This protein binds this small molecule.
Small molecule (SMILES): CC(=O)N[C@@H]1[C@@H](O)[C@H](O)[C@@H](CO)O[C@H]1O

Binding-site contacts:
Ligand atom N2 contacts residue SER587 of chain 1.B at 4.3 Å.
Ligand atom C1 contacts residue ASN618 of chain 1.B at 1.5 Å.
Ligand atom O5 contacts residue VAL589 of chain 1.B at 3.8 Å.
Ligand atom O5 contacts residue ASN618 of chain 1.B at 2.4 Å (h-bond).
Ligand atom N2 contacts residue LYS586 of chain 1.B at 3.9 Å.
Ligand atom N2 contacts residue ASN618 of chain 1.B at 2.8 Å (h-bond).
Ligand atom C3 contacts residue ASN618 of chain 1.B at 3.8 Å.
Ligand atom O6 contacts residue VAL589 of chain 1.B at 3.4 Å.
Ligand atom C7 contacts residue ASN618 of chain 1.B at 3.6 Å.
Ligand atom O7 contacts residue THR562 of chain 1.B at 4.2 Å.
Ligand atom O7 contacts residue SER587 of chain 1.B at 3.3 Å.
Ligand atom O7 contacts residue ASN618 of chain 1.B at 4.1 Å.
Ligand atom O7 contacts residue LYS586 of chain 1.B at 3.6 Å (salt-bridge).
Ligand atom O5 contacts residue SER587 of chain 1.B at 4.1 Å.
Ligand atom C6 contacts residue VAL589 of chain 1.B at 4.1 Å (hydrophobic).
Ligand atom C7 contacts residue LYS586 of chain 1.B at 3.3 Å.
Ligand atom C4 contacts residue ASN618 of chain 1.B at 4.2 Å.
Ligand atom C2 contacts residue ASN618 of chain 1.B at 2.5 Å.
Ligand atom C2 contacts residue SER587 of chain 1.B at 4.3 Å.
Ligand atom C8 contacts residue LYS586 of chain 1.B at 3.3 Å.
Ligand atom C1 contacts residue SER587 of chain 1.B at 4.0 Å.
Ligand atom C7 contacts residue SER587 of chain 1.B at 3.8 Å.
Ligand atom C5 contacts residue ASN618 of chain 1.B at 3.7 Å.

Sequence of chain 1.B:
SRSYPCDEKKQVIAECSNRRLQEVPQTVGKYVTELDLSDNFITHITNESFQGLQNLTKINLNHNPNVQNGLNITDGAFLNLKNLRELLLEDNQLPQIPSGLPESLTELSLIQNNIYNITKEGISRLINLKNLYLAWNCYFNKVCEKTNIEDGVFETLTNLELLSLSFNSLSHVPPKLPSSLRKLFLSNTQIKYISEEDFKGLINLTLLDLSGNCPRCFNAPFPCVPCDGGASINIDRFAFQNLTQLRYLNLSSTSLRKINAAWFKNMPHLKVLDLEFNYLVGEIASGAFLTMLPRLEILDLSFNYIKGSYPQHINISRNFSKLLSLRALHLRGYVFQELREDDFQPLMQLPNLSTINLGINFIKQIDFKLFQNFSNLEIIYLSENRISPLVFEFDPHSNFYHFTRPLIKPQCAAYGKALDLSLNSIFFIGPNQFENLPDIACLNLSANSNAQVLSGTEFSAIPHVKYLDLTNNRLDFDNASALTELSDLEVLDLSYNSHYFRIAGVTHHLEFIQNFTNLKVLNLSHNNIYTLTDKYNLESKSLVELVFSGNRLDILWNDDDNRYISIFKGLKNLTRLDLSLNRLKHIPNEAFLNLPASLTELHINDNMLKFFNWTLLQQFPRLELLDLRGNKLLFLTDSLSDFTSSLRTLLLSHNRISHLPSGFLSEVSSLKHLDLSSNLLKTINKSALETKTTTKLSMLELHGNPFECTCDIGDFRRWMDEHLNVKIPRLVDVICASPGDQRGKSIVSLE